Sequence of chain 1.A:
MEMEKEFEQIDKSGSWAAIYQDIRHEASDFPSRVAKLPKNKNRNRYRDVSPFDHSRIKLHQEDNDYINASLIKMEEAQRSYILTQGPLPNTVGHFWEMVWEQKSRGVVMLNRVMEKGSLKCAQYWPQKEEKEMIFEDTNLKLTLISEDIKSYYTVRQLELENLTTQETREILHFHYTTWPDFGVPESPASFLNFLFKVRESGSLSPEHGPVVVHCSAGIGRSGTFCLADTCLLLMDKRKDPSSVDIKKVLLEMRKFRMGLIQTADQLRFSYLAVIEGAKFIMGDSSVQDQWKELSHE

Binding-site contacts:
Ligand atom C8 contacts residue GLU76 of chain 1.A at 4.3 Å.
Ligand atom C6 contacts residue LYS248 of chain 1.A at 3.7 Å.
Ligand atom C6 contacts residue ASP245 of chain 1.A at 3.8 Å.
Ligand atom C3 contacts residue GLU252 of chain 1.A at 3.5 Å.
Ligand atom C2 contacts residue GLU252 of chain 1.A at 4.2 Å.
Ligand atom C7 contacts residue ASP245 of chain 1.A at 4.4 Å.
Ligand atom C1 contacts residue GLU76 of chain 1.A at 3.6 Å.
Ligand atom C1 contacts residue GLU75 of chain 1.A at 4.1 Å.
Ligand atom C9 contacts residue GLU76 of chain 1.A at 3.9 Å.
Ligand atom C8 contacts residue LEU234 of chain 1.A at 4.0 Å (hydrophobic).
Ligand atom O1 contacts residue VAL249 of chain 1.A at 4.0 Å.
Ligand atom C7 contacts residue ARG238 of chain 1.A at 4.1 Å.
Ligand atom O3 contacts residue ASP245 of chain 1.A at 3.5 Å (salt-bridge).
Ligand atom C contacts residue GLU76 of chain 1.A at 3.4 Å.
Ligand atom O3 contacts residue VAL244 of chain 1.A at 4.0 Å.
Ligand atom C2 contacts residue GLU76 of chain 1.A at 4.4 Å.
Ligand atom O3 contacts residue ARG238 of chain 1.A at 3.9 Å.
Ligand atom O contacts residue ALA77 of chain 1.A at 4.5 Å.
Ligand atom C7 contacts residue SER243 of chain 1.A at 4.4 Å.
Ligand atom O contacts residue GLU75 of chain 1.A at 3.2 Å (salt-bridge).
Ligand atom C8 contacts residue VAL249 of chain 1.A at 4.4 Å (hydrophobic).
Ligand atom O contacts residue GLU76 of chain 1.A at 3.2 Å (salt-bridge).
Ligand atom C contacts residue GLU75 of chain 1.A at 3.7 Å.
Ligand atom O3 contacts residue SER243 of chain 1.A at 3.4 Å (h-bond).
Ligand atom C5 contacts residue LYS248 of chain 1.A at 4.5 Å.
Ligand atom C6 contacts residue VAL249 of chain 1.A at 3.7 Å (hydrophobic).
Ligand atom C4 contacts residue GLU252 of chain 1.A at 3.9 Å.
Ligand atom C9 contacts residue LEU234 of chain 1.A at 4.1 Å (hydrophobic).
Ligand atom O2 contacts residue ARG238 of chain 1.A at 3.8 Å.
Ligand atom O contacts residue MET74 of chain 1.A at 3.5 Å.
Ligand atom C5 contacts residue VAL249 of chain 1.A at 4.4 Å (hydrophobic).
Ligand atom O1 contacts residue LYS248 of chain 1.A at 3.5 Å.
Ligand atom C4 contacts residue LYS248 of chain 1.A at 4.3 Å.

The small molecule below binds the protein below.
Small molecule (SMILES): CC(=O)c1ccc(OCC(=O)O)cc1